Binding-site contacts:
Ligand atom C7 contacts residue ASN224 of chain 1.C at 3.2 Å.
Ligand atom C5 contacts residue ASN224 of chain 1.C at 3.7 Å.
Ligand atom C4 contacts residue ASN224 of chain 1.C at 4.2 Å.
Ligand atom C8 contacts residue THR226 of chain 1.C at 3.5 Å.
Ligand atom O7 contacts residue MET254 of chain 1.C at 4.4 Å.
Ligand atom C2 contacts residue ASN224 of chain 1.C at 2.4 Å.
Ligand atom C1 contacts residue ASN224 of chain 1.C at 1.4 Å.
Ligand atom C8 contacts residue SER255 of chain 1.C at 3.9 Å.
Ligand atom O7 contacts residue ASN224 of chain 1.C at 3.2 Å (h-bond).
Ligand atom C8 contacts residue SER225 of chain 1.C at 3.6 Å.
Ligand atom C8 contacts residue ASN224 of chain 1.C at 3.4 Å.
Ligand atom C3 contacts residue ASN224 of chain 1.C at 3.8 Å.
Ligand atom N2 contacts residue ASN224 of chain 1.C at 2.9 Å (h-bond).
Ligand atom O7 contacts residue GLU253 of chain 1.C at 3.7 Å.
Ligand atom O5 contacts residue ASN224 of chain 1.C at 2.4 Å (h-bond).

The protein below binds the small molecule below.
Small molecule (SMILES): CC(=O)N[C@@H]1[C@@H](O)[C@H](O)[C@@H](CO)O[C@H]1O

Sequence of chain 1.C:
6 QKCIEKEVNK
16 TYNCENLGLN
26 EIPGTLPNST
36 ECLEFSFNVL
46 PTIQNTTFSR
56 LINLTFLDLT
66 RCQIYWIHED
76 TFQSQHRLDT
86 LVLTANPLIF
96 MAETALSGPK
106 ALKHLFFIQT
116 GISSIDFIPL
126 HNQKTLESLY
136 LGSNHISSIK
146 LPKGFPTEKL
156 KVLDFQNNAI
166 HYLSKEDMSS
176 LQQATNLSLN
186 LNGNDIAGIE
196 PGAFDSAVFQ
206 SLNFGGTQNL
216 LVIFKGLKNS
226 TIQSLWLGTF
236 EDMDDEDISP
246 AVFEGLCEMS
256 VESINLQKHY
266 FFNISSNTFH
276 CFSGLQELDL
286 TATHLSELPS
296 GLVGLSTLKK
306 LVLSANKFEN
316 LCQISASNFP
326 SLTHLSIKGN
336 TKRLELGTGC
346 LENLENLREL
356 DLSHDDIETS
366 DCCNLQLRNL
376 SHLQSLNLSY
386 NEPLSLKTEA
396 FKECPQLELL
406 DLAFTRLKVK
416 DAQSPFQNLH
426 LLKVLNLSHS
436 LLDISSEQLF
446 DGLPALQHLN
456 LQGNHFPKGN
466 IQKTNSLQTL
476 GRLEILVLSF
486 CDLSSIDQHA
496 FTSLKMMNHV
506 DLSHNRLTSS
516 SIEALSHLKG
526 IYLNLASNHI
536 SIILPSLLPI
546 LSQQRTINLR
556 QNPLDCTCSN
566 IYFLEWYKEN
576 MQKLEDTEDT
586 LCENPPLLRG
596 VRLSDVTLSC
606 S